Sequence of chain 1.N:
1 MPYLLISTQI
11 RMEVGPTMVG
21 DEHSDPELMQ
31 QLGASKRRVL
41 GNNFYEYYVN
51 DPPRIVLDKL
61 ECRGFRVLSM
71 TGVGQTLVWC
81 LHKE

A small-molecule ligand and the protein it binds are described below.
Small molecule (SMILES): N[C@@H](Cc1ccccc1)C(=O)O

Binding-site contacts:
Ligand atom N contacts residue GLN75 of chain 1.N at 2.6 Å (h-bond).
Ligand atom CD2 contacts residue VAL73 of chain 1.O at 3.5 Å (hydrophobic).
Ligand atom CE2 contacts residue VAL73 of chain 1.O at 4.0 Å (hydrophobic).
Ligand atom CG contacts residue ILE10 of chain 1.N at 3.3 Å (hydrophobic).
Ligand atom CB contacts residue VAL73 of chain 1.O at 3.2 Å (hydrophobic).
Ligand atom OXT contacts residue GLY74 of chain 1.O at 3.9 Å.
Ligand atom O contacts residue PRO218 of chain 1.D at 3.4 Å.
Ligand atom OXT contacts residue GLN9 of chain 1.O at 3.8 Å.
Ligand atom OXT contacts residue THR76 of chain 1.O at 2.8 Å (h-bond).
Ligand atom CB contacts residue GLN75 of chain 1.N at 3.6 Å.
Ligand atom O contacts residue GLN75 of chain 1.O at 3.9 Å.
Ligand atom CE1 contacts residue ILE10 of chain 1.N at 3.3 Å (hydrophobic).
Ligand atom CZ contacts residue MET12 of chain 1.N at 3.8 Å (hydrophobic).
Ligand atom CE2 contacts residue ILE10 of chain 1.N at 3.7 Å (hydrophobic).
Ligand atom C contacts residue VAL73 of chain 1.O at 3.9 Å (hydrophobic).
Ligand atom N contacts residue GLU216 of chain 1.D at 3.1 Å (salt-bridge).
Ligand atom CB contacts residue ILE10 of chain 1.N at 3.9 Å (hydrophobic).
Ligand atom OXT contacts residue GLN75 of chain 1.O at 3.0 Å (h-bond).
Ligand atom C contacts residue GLN75 of chain 1.O at 3.7 Å.
Ligand atom CZ contacts residue ARG11 of chain 1.N at 3.8 Å.
Ligand atom CE1 contacts residue ARG11 of chain 1.N at 3.8 Å.
Ligand atom O contacts residue GLN75 of chain 1.N at 3.2 Å (h-bond).
Ligand atom CD1 contacts residue ILE10 of chain 1.N at 3.3 Å (hydrophobic).
Ligand atom CE2 contacts residue MET12 of chain 1.N at 4.0 Å (hydrophobic).
Ligand atom CD1 contacts residue GLN75 of chain 1.N at 3.4 Å.
Ligand atom O contacts residue GLY74 of chain 1.O at 3.8 Å.
Ligand atom CD1 contacts residue VAL73 of chain 1.O at 3.5 Å (hydrophobic).
Ligand atom C contacts residue GLY74 of chain 1.O at 3.9 Å.
Ligand atom OXT contacts residue VAL73 of chain 1.O at 3.6 Å.
Ligand atom CA contacts residue ILE10 of chain 1.N at 3.6 Å (hydrophobic).
Ligand atom CZ contacts residue LEU77 of chain 1.N at 3.9 Å (hydrophobic).
Ligand atom CE1 contacts residue GLN75 of chain 1.N at 3.5 Å.
Ligand atom C contacts residue THR76 of chain 1.O at 3.6 Å.
Ligand atom CD2 contacts residue ILE10 of chain 1.N at 3.5 Å (hydrophobic).
Ligand atom N contacts residue ILE10 of chain 1.N at 2.9 Å (h-bond).
Ligand atom CA contacts residue THR76 of chain 1.O at 3.7 Å.
Ligand atom CZ contacts residue ILE10 of chain 1.N at 3.8 Å (hydrophobic).
Ligand atom CE1 contacts residue GLN9 of chain 1.N at 3.8 Å.
Ligand atom CA contacts residue GLN75 of chain 1.N at 3.6 Å.
Ligand atom CG contacts residue VAL73 of chain 1.O at 3.6 Å (hydrophobic).

Sequence of chain 1.O:
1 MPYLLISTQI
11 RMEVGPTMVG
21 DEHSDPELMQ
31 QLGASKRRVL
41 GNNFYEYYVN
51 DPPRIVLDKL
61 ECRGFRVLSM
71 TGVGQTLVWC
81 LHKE

Sequence of chain 1.D:
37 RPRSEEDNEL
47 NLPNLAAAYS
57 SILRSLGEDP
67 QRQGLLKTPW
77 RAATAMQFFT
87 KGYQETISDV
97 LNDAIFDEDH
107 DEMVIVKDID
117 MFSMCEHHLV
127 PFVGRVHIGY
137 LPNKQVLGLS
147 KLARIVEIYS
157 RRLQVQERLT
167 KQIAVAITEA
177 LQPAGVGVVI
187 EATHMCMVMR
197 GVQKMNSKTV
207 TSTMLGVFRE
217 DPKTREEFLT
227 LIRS